The small molecule below binds the protein below.
Small molecule (SMILES): CC(=O)N[C@@H]1[C@@H](O)[C@H](O)[C@@H](CO)O[C@H]1O

Sequence of chain 1.A:
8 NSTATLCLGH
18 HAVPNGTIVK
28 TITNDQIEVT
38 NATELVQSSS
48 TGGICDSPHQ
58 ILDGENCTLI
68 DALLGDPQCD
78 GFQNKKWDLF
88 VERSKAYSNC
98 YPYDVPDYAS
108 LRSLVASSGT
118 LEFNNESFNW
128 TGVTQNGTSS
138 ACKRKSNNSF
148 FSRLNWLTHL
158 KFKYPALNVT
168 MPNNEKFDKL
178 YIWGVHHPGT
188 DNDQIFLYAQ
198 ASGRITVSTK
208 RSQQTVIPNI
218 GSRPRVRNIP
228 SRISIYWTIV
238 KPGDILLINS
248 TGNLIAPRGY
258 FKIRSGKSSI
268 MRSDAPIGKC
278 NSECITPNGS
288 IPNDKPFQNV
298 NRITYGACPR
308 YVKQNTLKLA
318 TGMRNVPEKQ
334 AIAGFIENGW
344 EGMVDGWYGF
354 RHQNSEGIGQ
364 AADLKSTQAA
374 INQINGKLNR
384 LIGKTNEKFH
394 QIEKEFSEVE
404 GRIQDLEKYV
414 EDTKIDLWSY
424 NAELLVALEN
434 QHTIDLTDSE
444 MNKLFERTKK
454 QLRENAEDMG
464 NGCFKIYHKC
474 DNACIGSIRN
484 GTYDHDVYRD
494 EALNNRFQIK

Binding-site contacts:
Ligand atom C7 contacts residue ASN63 of chain 1.A at 3.5 Å.
Ligand atom O5 contacts residue TYR94 of chain 1.A at 3.2 Å (h-bond).
Ligand atom C6 contacts residue TYR94 of chain 1.A at 3.9 Å (hydrophobic).
Ligand atom C8 contacts residue GLU62 of chain 1.A at 3.4 Å.
Ligand atom O6 contacts residue TYR94 of chain 1.A at 3.2 Å (h-bond).
Ligand atom N2 contacts residue ASN63 of chain 1.A at 3.0 Å (h-bond).
Ligand atom O7 contacts residue ASN63 of chain 1.A at 3.5 Å (h-bond).
Ligand atom C3 contacts residue ASN63 of chain 1.A at 3.9 Å.
Ligand atom O5 contacts residue ASN63 of chain 1.A at 2.3 Å (h-bond).
Ligand atom C1 contacts residue ASN63 of chain 1.A at 1.4 Å.
Ligand atom C2 contacts residue ASN63 of chain 1.A at 2.6 Å.
Ligand atom C1 contacts residue TYR94 of chain 1.A at 4.1 Å (hydrophobic).
Ligand atom C4 contacts residue ASN63 of chain 1.A at 4.2 Å.
Ligand atom C5 contacts residue ASN63 of chain 1.A at 3.6 Å.
Ligand atom C5 contacts residue TYR94 of chain 1.A at 4.1 Å (hydrophobic).